Sequence of chain 1.F:
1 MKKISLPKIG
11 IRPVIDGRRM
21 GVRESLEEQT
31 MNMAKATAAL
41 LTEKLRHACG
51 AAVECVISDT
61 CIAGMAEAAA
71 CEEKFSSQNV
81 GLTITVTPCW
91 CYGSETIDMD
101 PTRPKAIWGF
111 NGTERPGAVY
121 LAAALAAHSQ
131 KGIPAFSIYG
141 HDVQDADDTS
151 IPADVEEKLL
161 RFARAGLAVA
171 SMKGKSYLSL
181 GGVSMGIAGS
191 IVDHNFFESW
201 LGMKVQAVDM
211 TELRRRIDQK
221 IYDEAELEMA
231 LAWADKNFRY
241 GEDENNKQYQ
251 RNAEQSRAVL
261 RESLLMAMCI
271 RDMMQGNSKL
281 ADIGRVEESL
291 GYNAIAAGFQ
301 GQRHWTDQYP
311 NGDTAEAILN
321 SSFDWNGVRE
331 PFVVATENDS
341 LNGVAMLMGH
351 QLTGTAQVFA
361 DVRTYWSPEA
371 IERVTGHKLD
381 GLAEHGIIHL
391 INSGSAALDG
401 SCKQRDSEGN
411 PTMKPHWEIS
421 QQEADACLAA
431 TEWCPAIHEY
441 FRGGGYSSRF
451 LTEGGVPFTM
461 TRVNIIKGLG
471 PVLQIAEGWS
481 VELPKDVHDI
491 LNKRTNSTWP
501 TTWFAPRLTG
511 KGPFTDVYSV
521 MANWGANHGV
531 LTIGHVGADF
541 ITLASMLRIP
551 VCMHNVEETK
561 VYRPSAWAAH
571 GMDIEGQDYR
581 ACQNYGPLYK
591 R

Binding-site contacts:
Ligand atom C2 contacts residue MN1 of chain 1.N at 3.1 Å.
Ligand atom O1 contacts residue MN1 of chain 1.N at 2.4 Å.
Ligand atom C1 contacts residue MN1 of chain 1.N at 3.2 Å.
Ligand atom C5 contacts residue TRP90 of chain 1.F at 4.2 Å (hydrophobic).
Ligand atom O5 contacts residue TYR440 of chain 1.D at 4.1 Å.
Ligand atom O4 contacts residue GLN302 of chain 1.D at 2.7 Å (h-bond).
Ligand atom O1 contacts residue ASN527 of chain 1.D at 3.0 Å (h-bond).
Ligand atom C5 contacts residue TYR440 of chain 1.D at 4.2 Å (hydrophobic).
Ligand atom C1 contacts residue GLU337 of chain 1.D at 3.5 Å.
Ligand atom O2 contacts residue SER393 of chain 1.D at 3.5 Å (h-bond).
Ligand atom O2 contacts residue GLU337 of chain 1.D at 3.6 Å (salt-bridge).
Ligand atom O4 contacts residue SER393 of chain 1.D at 3.8 Å.
Ligand atom O2 contacts residue MN1 of chain 1.N at 2.4 Å.
Ligand atom C2 contacts residue SER393 of chain 1.D at 4.0 Å.
Ligand atom C5 contacts residue GLN302 of chain 1.D at 4.2 Å.
Ligand atom O4 contacts residue GLU337 of chain 1.D at 3.4 Å (salt-bridge).
Ligand atom C1 contacts residue ASP361 of chain 1.D at 4.0 Å.
Ligand atom C4 contacts residue GLN302 of chain 1.D at 3.9 Å.
Ligand atom C1 contacts residue TRP90 of chain 1.F at 3.5 Å (hydrophobic).
Ligand atom O5 contacts residue GLN302 of chain 1.D at 3.4 Å (h-bond).
Ligand atom C1 contacts residue ASN527 of chain 1.D at 4.0 Å.
Ligand atom O1 contacts residue GLU337 of chain 1.D at 3.2 Å (salt-bridge).
Ligand atom C1 contacts residue ILE187 of chain 1.D at 4.2 Å (hydrophobic).
Ligand atom O1 contacts residue TRP90 of chain 1.F at 4.0 Å.
Ligand atom C2 contacts residue GLU337 of chain 1.D at 3.1 Å.
Ligand atom C4 contacts residue SER393 of chain 1.D at 4.0 Å.
Ligand atom C6 contacts residue TRP499 of chain 1.D at 3.9 Å (hydrophobic).
Ligand atom O5 contacts residue ARG18 of chain 1.F at 3.0 Å (salt-bridge).
Ligand atom O5 contacts residue TRP90 of chain 1.F at 3.7 Å.
Ligand atom C3 contacts residue TRP90 of chain 1.F at 4.0 Å (hydrophobic).
Ligand atom O1 contacts residue ILE187 of chain 1.D at 4.2 Å.
Ligand atom O2 contacts residue ASP361 of chain 1.D at 3.0 Å (salt-bridge).
Ligand atom O3 contacts residue TRP90 of chain 1.F at 4.0 Å.
Ligand atom O1 contacts residue HIS528 of chain 1.D at 3.1 Å (h-bond).
Ligand atom O1 contacts residue ASP361 of chain 1.D at 3.0 Å (salt-bridge).
Ligand atom C2 contacts residue ASP361 of chain 1.D at 4.1 Å.
Ligand atom C6 contacts residue TYR440 of chain 1.D at 3.5 Å (hydrophobic).
Ligand atom C5 contacts residue ARG18 of chain 1.F at 4.2 Å.
Ligand atom C3 contacts residue GLU337 of chain 1.D at 4.3 Å.
Ligand atom O5 contacts residue MET185 of chain 1.D at 3.5 Å.

Sequence of chain 1.D:
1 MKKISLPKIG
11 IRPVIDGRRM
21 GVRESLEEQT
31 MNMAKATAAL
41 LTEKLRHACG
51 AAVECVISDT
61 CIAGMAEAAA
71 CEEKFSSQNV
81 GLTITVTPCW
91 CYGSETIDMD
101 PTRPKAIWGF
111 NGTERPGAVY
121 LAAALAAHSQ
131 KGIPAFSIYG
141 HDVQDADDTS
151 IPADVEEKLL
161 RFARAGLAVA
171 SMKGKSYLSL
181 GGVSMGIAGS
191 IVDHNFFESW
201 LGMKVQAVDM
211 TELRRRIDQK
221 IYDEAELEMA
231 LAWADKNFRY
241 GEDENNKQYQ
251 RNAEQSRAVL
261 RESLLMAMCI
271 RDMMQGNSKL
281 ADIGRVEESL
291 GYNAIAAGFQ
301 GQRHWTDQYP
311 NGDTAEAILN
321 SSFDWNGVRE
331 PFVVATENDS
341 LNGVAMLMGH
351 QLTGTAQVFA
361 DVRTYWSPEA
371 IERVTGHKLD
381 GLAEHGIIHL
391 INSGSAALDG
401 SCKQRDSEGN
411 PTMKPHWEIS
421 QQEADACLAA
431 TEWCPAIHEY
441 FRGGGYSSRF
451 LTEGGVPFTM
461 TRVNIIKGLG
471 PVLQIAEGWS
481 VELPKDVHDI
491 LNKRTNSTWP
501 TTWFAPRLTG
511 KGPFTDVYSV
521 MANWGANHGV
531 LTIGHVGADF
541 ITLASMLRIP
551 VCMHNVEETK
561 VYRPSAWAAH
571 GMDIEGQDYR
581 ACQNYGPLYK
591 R

This small molecule binds to this protein.
Small molecule (SMILES): C[C@H](O)[C@@H](O)[C@@H](O)[C@H](O)CO